Binding-site contacts:
Ligand atom C4 contacts residue ASN205 of chain 1.B at 4.2 Å.
Ligand atom C7 contacts residue ALA214 of chain 1.B at 4.2 Å (hydrophobic).
Ligand atom O6 contacts residue LEU212 of chain 1.B at 3.8 Å.
Ligand atom O7 contacts residue MET213 of chain 1.B at 4.4 Å.
Ligand atom C8 contacts residue GLN217 of chain 1.B at 3.9 Å.
Ligand atom C8 contacts residue ASN205 of chain 1.B at 4.5 Å.
Ligand atom C2 contacts residue GLN217 of chain 1.B at 4.4 Å.
Ligand atom O7 contacts residue ALA214 of chain 1.B at 3.3 Å.
Ligand atom C5 contacts residue ASN205 of chain 1.B at 3.7 Å.
Ligand atom C5 contacts residue SER208 of chain 1.B at 4.3 Å.
Ligand atom C3 contacts residue ASN205 of chain 1.B at 3.8 Å.
Ligand atom C2 contacts residue ASN205 of chain 1.B at 2.4 Å.
Ligand atom O6 contacts residue TRP220 of chain 1.B at 3.5 Å.
Ligand atom O7 contacts residue VAL215 of chain 1.B at 3.1 Å (h-bond).
Ligand atom C3 contacts residue GLN217 of chain 1.B at 4.4 Å.
Ligand atom C6 contacts residue LEU212 of chain 1.B at 4.3 Å (hydrophobic).
Ligand atom C6 contacts residue LEU210 of chain 1.B at 4.5 Å (hydrophobic).
Ligand atom C1 contacts residue ASN205 of chain 1.B at 1.5 Å.
Ligand atom O7 contacts residue GLN217 of chain 1.B at 3.7 Å.
Ligand atom O7 contacts residue ASN205 of chain 1.B at 3.3 Å (h-bond).
Ligand atom C7 contacts residue VAL215 of chain 1.B at 4.1 Å (hydrophobic).
Ligand atom C8 contacts residue ALA214 of chain 1.B at 4.2 Å (hydrophobic).
Ligand atom C7 contacts residue ASN205 of chain 1.B at 3.3 Å.
Ligand atom N2 contacts residue ASN205 of chain 1.B at 2.9 Å (h-bond).
Ligand atom O6 contacts residue SER208 of chain 1.B at 3.6 Å.
Ligand atom C8 contacts residue VAL215 of chain 1.B at 4.1 Å (hydrophobic).
Ligand atom O3 contacts residue GLN217 of chain 1.B at 3.2 Å (h-bond).
Ligand atom C1 contacts residue SER208 of chain 1.B at 3.9 Å.
Ligand atom O6 contacts residue LEU210 of chain 1.B at 3.1 Å.
Ligand atom O5 contacts residue SER208 of chain 1.B at 3.4 Å (h-bond).
Ligand atom O5 contacts residue ASN205 of chain 1.B at 2.4 Å (h-bond).
Ligand atom C7 contacts residue GLN217 of chain 1.B at 3.5 Å.
Ligand atom N2 contacts residue GLN217 of chain 1.B at 3.8 Å.
Ligand atom C6 contacts residue TRP220 of chain 1.B at 3.8 Å (hydrophobic).
Ligand atom O5 contacts residue LEU212 of chain 1.B at 4.1 Å.

A small-molecule ligand and the protein it binds are described below.
Small molecule (SMILES): CC(=O)N[C@H]1[C@H](O[C@H]2[C@H](O)[C@@H](NC(C)=O)CO[C@@H]2CO)O[C@H](CO)[C@@H](O)[C@@H]1O

Sequence of chain 1.B:
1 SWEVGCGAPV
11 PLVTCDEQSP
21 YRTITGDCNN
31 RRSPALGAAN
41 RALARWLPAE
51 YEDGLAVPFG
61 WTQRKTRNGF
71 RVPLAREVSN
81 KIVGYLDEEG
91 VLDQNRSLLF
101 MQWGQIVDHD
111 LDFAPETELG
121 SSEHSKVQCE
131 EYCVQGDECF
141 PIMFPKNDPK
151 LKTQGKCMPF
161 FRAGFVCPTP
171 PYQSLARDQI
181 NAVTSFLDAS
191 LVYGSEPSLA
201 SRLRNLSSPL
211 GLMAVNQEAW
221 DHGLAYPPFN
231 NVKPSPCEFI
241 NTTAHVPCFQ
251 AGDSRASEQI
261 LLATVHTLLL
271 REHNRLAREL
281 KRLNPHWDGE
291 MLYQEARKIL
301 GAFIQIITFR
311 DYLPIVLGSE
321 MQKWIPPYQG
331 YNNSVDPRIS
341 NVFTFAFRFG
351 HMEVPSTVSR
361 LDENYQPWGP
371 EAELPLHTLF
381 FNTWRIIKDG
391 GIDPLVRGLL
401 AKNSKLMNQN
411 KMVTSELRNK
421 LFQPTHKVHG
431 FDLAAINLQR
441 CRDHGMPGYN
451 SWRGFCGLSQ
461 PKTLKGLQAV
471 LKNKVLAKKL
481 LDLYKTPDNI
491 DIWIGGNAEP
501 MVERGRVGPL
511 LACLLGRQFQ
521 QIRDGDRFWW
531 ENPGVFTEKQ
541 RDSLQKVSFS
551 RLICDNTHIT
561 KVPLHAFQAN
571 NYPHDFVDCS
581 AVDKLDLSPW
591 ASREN